A protein and the small-molecule ligand that binds it are described below.
Small molecule (SMILES): CC(=O)N[C@@H](C)C(=O)NCC(=O)N[C@@H](CCC(=O)O)C(=O)N[C@@H](C)C(=O)N[C@@H](CC(C)C)C(=O)N[C@@H](C)C(=O)N[C@@H](CC(=O)O)C(N)=O

Sequence of chain 1.A:
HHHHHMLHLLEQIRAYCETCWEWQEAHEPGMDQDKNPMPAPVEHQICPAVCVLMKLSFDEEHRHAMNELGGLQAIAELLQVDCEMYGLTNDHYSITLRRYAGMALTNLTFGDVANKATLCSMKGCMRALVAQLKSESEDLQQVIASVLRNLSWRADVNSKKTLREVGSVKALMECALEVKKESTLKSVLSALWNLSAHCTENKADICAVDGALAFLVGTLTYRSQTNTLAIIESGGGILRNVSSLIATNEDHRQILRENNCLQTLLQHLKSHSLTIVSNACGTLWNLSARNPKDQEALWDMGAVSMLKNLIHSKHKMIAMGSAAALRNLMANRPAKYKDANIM

Binding-site contacts:
Ligand atom C contacts residue PHE113 of chain 1.A at 3.3 Å (hydrophobic).
Ligand atom OE1 contacts residue GLY114 of chain 1.A at 3.4 Å.
Ligand atom CH3 contacts residue ASN197 of chain 1.A at 3.5 Å.
Ligand atom OE2 contacts residue LYS119 of chain 1.A at 2.6 Å (salt-bridge).
Ligand atom N contacts residue PHE113 of chain 1.A at 3.6 Å.
Ligand atom CD contacts residue GLY114 of chain 1.A at 3.3 Å.
Ligand atom C contacts residue ASN197 of chain 1.A at 3.5 Å.
Ligand atom CH3 contacts residue TRP196 of chain 1.A at 3.5 Å (hydrophobic).
Ligand atom O contacts residue ASN153 of chain 1.A at 2.7 Å (h-bond).
Ligand atom CA contacts residue ASN110 of chain 1.A at 3.7 Å.
Ligand atom O contacts residue ASN197 of chain 1.A at 3.2 Å (h-bond).
Ligand atom CA contacts residue TRP156 of chain 1.A at 3.4 Å (hydrophobic).
Ligand atom O contacts residue TRP196 of chain 1.A at 3.5 Å.
Ligand atom N contacts residue ASN110 of chain 1.A at 3.0 Å (h-bond).
Ligand atom N contacts residue ASN153 of chain 1.A at 3.4 Å (h-bond).
Ligand atom CB contacts residue ASN110 of chain 1.A at 3.6 Å.
Ligand atom O contacts residue THR109 of chain 1.A at 3.6 Å.
Ligand atom OD2 contacts residue GLN145 of chain 1.A at 3.2 Å (h-bond).
Ligand atom O contacts residue PHE113 of chain 1.A at 3.4 Å.
Ligand atom CD2 contacts residue ASN110 of chain 1.A at 3.5 Å.
Ligand atom CA contacts residue PHE113 of chain 1.A at 3.5 Å (hydrophobic).
Ligand atom N contacts residue ASN197 of chain 1.A at 3.3 Å (h-bond).
Ligand atom O contacts residue ARG152 of chain 1.A at 3.1 Å (salt-bridge).
Ligand atom N contacts residue TRP156 of chain 1.A at 3.4 Å.
Ligand atom O contacts residue PHE61 of chain 1.A at 3.2 Å.
Ligand atom CB contacts residue TRP196 of chain 1.A at 3.6 Å (hydrophobic).
Ligand atom N contacts residue PHE113 of chain 1.A at 3.6 Å.
Ligand atom CA contacts residue ASN197 of chain 1.A at 3.4 Å.
Ligand atom CB contacts residue SER193 of chain 1.A at 3.2 Å.
Ligand atom CB contacts residue ASN197 of chain 1.A at 3.5 Å.
Ligand atom O contacts residue ARG152 of chain 1.A at 2.8 Å (salt-bridge).
Ligand atom OE2 contacts residue GLY114 of chain 1.A at 2.8 Å (h-bond).
Ligand atom N contacts residue ASN197 of chain 1.A at 2.8 Å (h-bond).
Ligand atom CD2 contacts residue PHE113 of chain 1.A at 3.5 Å (hydrophobic).
Ligand atom CD contacts residue TRP156 of chain 1.A at 3.7 Å (hydrophobic).
Ligand atom CB contacts residue ARG152 of chain 1.A at 3.5 Å.
Ligand atom C contacts residue TRP196 of chain 1.A at 3.4 Å (hydrophobic).
Ligand atom CB contacts residue ASN110 of chain 1.A at 3.6 Å.
Ligand atom N contacts residue TRP196 of chain 1.A at 3.3 Å.
Ligand atom CA contacts residue TRP196 of chain 1.A at 3.5 Å (hydrophobic).